Sequence of chain 1.A:
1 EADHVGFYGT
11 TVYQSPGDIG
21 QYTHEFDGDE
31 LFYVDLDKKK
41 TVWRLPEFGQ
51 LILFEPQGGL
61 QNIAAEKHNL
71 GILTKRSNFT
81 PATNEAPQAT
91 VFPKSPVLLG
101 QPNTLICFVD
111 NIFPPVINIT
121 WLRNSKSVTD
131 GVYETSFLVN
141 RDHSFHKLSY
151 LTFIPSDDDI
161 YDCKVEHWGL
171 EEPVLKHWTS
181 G

The small molecule below binds the protein below.
Small molecule (SMILES): CC(=O)N[C@@H]1[C@@H](O)[C@H](O)[C@@H](CO)O[C@H]1O

Binding-site contacts:
Ligand atom O5 contacts residue ASN118 of chain 1.A at 2.4 Å (h-bond).
Ligand atom O7 contacts residue ASN118 of chain 1.A at 3.1 Å (h-bond).
Ligand atom C8 contacts residue TRP168 of chain 1.A at 4.4 Å (hydrophobic).
Ligand atom C2 contacts residue ASN118 of chain 1.A at 2.5 Å.
Ligand atom O7 contacts residue GLU166 of chain 1.A at 2.8 Å (salt-bridge).
Ligand atom C8 contacts residue GLU166 of chain 1.A at 4.3 Å.
Ligand atom C7 contacts residue ASN118 of chain 1.A at 3.2 Å.
Ligand atom N2 contacts residue ASN118 of chain 1.A at 2.9 Å (h-bond).
Ligand atom C5 contacts residue ASN118 of chain 1.A at 3.7 Å.
Ligand atom C4 contacts residue ASN118 of chain 1.A at 4.2 Å.
Ligand atom C7 contacts residue GLU166 of chain 1.A at 4.0 Å.
Ligand atom C1 contacts residue ASN118 of chain 1.A at 1.4 Å.
Ligand atom C3 contacts residue ASN118 of chain 1.A at 3.8 Å.
Ligand atom C8 contacts residue ASN118 of chain 1.A at 4.4 Å.